A small-molecule ligand and the protein it binds are described below.
Small molecule (SMILES): O=C(O)c1c(CN2C(=O)Cc3ccccc32)ccc2c1OCO2

Sequence of chain 1.A:
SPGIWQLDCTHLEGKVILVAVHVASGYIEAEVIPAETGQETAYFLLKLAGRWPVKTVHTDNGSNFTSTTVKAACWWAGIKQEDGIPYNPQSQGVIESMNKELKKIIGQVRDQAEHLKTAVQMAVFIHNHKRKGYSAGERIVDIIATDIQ

Binding-site contacts:
Ligand atom C21 contacts residue GLU128 of chain 1.A at 3.5 Å.
Ligand atom C17 contacts residue HIS154 of chain 1.A at 3.8 Å.
Ligand atom C12 contacts residue VAL50 of chain 1.A at 3.2 Å (hydrophobic).
Ligand atom C10 contacts residue VAL50 of chain 1.A at 3.3 Å (hydrophobic).
Ligand atom O9 contacts residue GLY53 of chain 1.A at 3.6 Å.
Ligand atom C18 contacts residue ILE55 of chain 1.A at 3.5 Å (hydrophobic).
Ligand atom C2 contacts residue MET125 of chain 1.A at 3.8 Å (hydrophobic).
Ligand atom O20 contacts residue HIS154 of chain 1.A at 2.7 Å (h-bond).
Ligand atom C18 contacts residue GLY53 of chain 1.A at 3.3 Å.
Ligand atom C17 contacts residue MET125 of chain 1.A at 3.7 Å (hydrophobic).
Ligand atom C21 contacts residue MET125 of chain 1.A at 3.6 Å (hydrophobic).
Ligand atom N7 contacts residue GLY53 of chain 1.A at 3.9 Å.
Ligand atom O3 contacts residue SER124 of chain 1.A at 4.0 Å.
Ligand atom C19 contacts residue HIS154 of chain 1.A at 2.8 Å.
Ligand atom O1 contacts residue VAL121 of chain 1.A at 3.9 Å.
Ligand atom C21 contacts residue LEU129 of chain 1.A at 3.9 Å (hydrophobic).
Ligand atom C18 contacts residue HIS154 of chain 1.A at 3.0 Å.
Ligand atom C17 contacts residue VAL48 of chain 1.A at 4.0 Å (hydrophobic).
Ligand atom C15 contacts residue VAL121 of chain 1.A at 3.4 Å (hydrophobic).
Ligand atom C18 contacts residue MET125 of chain 1.A at 3.5 Å (hydrophobic).
Ligand atom C16 contacts residue VAL121 of chain 1.A at 3.9 Å (hydrophobic).
Ligand atom C4 contacts residue MET125 of chain 1.A at 3.7 Å (hydrophobic).
Ligand atom C21 contacts residue HIS154 of chain 1.A at 3.3 Å.
Ligand atom O22 contacts residue MET125 of chain 1.A at 3.6 Å.
Ligand atom C23 contacts residue HIS154 of chain 1.A at 3.5 Å.
Ligand atom C5 contacts residue MET125 of chain 1.A at 4.0 Å (hydrophobic).
Ligand atom C14 contacts residue VAL121 of chain 1.A at 3.5 Å (hydrophobic).
Ligand atom O3 contacts residue GLU128 of chain 1.A at 3.9 Å.
Ligand atom C15 contacts residue VAL48 of chain 1.A at 3.9 Å (hydrophobic).
Ligand atom C16 contacts residue VAL48 of chain 1.A at 4.0 Å (hydrophobic).
Ligand atom C17 contacts residue GLY53 of chain 1.A at 3.6 Å.
Ligand atom C11 contacts residue VAL50 of chain 1.A at 3.5 Å (hydrophobic).
Ligand atom C19 contacts residue MET125 of chain 1.A at 3.2 Å (hydrophobic).
Ligand atom O22 contacts residue GLU128 of chain 1.A at 3.2 Å.
Ligand atom O20 contacts residue MET125 of chain 1.A at 3.5 Å.
Ligand atom C8 contacts residue GLY53 of chain 1.A at 3.5 Å.
Ligand atom C23 contacts residue MET125 of chain 1.A at 3.3 Å (hydrophobic).
Ligand atom O1 contacts residue MET125 of chain 1.A at 3.9 Å.
Ligand atom C10 contacts residue GLY53 of chain 1.A at 3.7 Å.
Ligand atom O22 contacts residue HIS154 of chain 1.A at 4.0 Å.